This small molecule binds to this protein.
Small molecule (SMILES): CC(=O)N[C@@H]1[C@@H](O)[C@H](O)[C@@H](CO)O[C@H]1O

Sequence of chain 1.A:
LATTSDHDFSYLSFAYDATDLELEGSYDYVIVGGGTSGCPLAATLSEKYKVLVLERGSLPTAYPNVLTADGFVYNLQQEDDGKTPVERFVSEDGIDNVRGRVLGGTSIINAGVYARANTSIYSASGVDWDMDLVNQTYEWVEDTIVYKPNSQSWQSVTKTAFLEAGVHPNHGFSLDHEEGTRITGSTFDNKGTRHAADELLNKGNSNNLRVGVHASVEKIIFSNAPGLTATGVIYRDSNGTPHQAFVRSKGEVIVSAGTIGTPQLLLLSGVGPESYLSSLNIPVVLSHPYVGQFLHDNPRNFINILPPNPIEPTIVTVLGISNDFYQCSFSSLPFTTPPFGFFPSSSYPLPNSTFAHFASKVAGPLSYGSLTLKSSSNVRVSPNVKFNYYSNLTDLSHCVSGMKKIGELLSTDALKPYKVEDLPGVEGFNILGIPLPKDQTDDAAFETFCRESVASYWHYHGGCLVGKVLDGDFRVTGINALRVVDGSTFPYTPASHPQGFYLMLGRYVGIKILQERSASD

Binding-site contacts:
Ligand atom C3 contacts residue ASN118 of chain 1.A at 3.8 Å.
Ligand atom C3 contacts residue ASN323 of chain 1.A at 3.9 Å.
Ligand atom C7 contacts residue ASN323 of chain 1.A at 3.6 Å.
Ligand atom C1 contacts residue SER120 of chain 1.A at 4.1 Å.
Ligand atom O7 contacts residue TYR326 of chain 1.A at 3.9 Å.
Ligand atom C6 contacts residue SER120 of chain 1.A at 4.0 Å.
Ligand atom C8 contacts residue GLU179 of chain 1.A at 3.8 Å.
Ligand atom C5 contacts residue ASN118 of chain 1.A at 3.7 Å.
Ligand atom C4 contacts residue ASN118 of chain 1.A at 4.2 Å.
Ligand atom O6 contacts residue ILE121 of chain 1.A at 4.0 Å.
Ligand atom C8 contacts residue GLU178 of chain 1.A at 4.4 Å.
Ligand atom O7 contacts residue ASN323 of chain 1.A at 4.1 Å.
Ligand atom C8 contacts residue ILE321 of chain 1.A at 3.9 Å (hydrophobic).
Ligand atom O7 contacts residue SER322 of chain 1.A at 4.3 Å.
Ligand atom O5 contacts residue ILE121 of chain 1.A at 3.8 Å.
Ligand atom O7 contacts residue ASN118 of chain 1.A at 3.4 Å (h-bond).
Ligand atom O5 contacts residue SER120 of chain 1.A at 3.8 Å.
Ligand atom C7 contacts residue HIS177 of chain 1.A at 3.5 Å.
Ligand atom N2 contacts residue ASN118 of chain 1.A at 2.9 Å (h-bond).
Ligand atom C2 contacts residue ASN323 of chain 1.A at 4.3 Å.
Ligand atom O7 contacts residue HIS177 of chain 1.A at 2.9 Å (h-bond).
Ligand atom C5 contacts residue SER120 of chain 1.A at 3.8 Å.
Ligand atom C2 contacts residue ASN118 of chain 1.A at 2.4 Å.
Ligand atom C8 contacts residue ASN323 of chain 1.A at 3.5 Å.
Ligand atom O5 contacts residue ASN118 of chain 1.A at 2.4 Å (h-bond).
Ligand atom C8 contacts residue SER322 of chain 1.A at 4.1 Å.
Ligand atom C1 contacts residue ASN118 of chain 1.A at 1.4 Å.
Ligand atom C6 contacts residue ILE121 of chain 1.A at 4.5 Å (hydrophobic).
Ligand atom N2 contacts residue ASN323 of chain 1.A at 3.5 Å (h-bond).
Ligand atom C7 contacts residue ASN118 of chain 1.A at 3.3 Å.
Ligand atom O3 contacts residue ASN323 of chain 1.A at 3.2 Å (h-bond).
Ligand atom C8 contacts residue HIS177 of chain 1.A at 3.8 Å.